A small-molecule ligand and the protein it binds are described below.
Small molecule (SMILES): Oc1cccc(-c2ccccc2)c1O

Binding-site contacts:
Ligand atom CKC contacts residue TYR249 of chain 2.A at 3.5 Å (hydrophobic).
Ligand atom CK3 contacts residue TYR249 of chain 2.A at 3.1 Å (hydrophobic).
Ligand atom OK1 contacts residue HIS240 of chain 2.A at 3.6 Å (h-bond).
Ligand atom OK1 contacts residue GLU260 of chain 2.A at 3.4 Å (salt-bridge).
Ligand atom CK7 contacts residue TYR249 of chain 2.A at 3.6 Å (hydrophobic).
Ligand atom CK2 contacts residue TYR249 of chain 2.A at 3.5 Å (hydrophobic).
Ligand atom OK1 contacts residue FE21 of chain 2.B at 2.3 Å.
Ligand atom CK8 contacts residue HIS209 of chain 2.A at 3.7 Å.
Ligand atom OK2 contacts residue FE21 of chain 2.B at 2.0 Å.
Ligand atom CK1 contacts residue PHE186 of chain 2.A at 3.5 Å (hydrophobic).
Ligand atom CKA contacts residue HIS208 of chain 2.A at 3.6 Å.
Ligand atom CK1 contacts residue THR280 of chain 2.A at 3.8 Å.
Ligand atom CK3 contacts residue FE21 of chain 2.B at 2.9 Å.
Ligand atom OK2 contacts residue HIS145 of chain 2.A at 3.9 Å.
Ligand atom CK9 contacts residue ILE174 of chain 2.A at 4.0 Å (hydrophobic).
Ligand atom CKC contacts residue THR280 of chain 2.A at 3.6 Å.
Ligand atom CK6 contacts residue PHE186 of chain 2.A at 3.5 Å (hydrophobic).
Ligand atom CK5 contacts residue PHE186 of chain 2.A at 3.6 Å (hydrophobic).
Ligand atom CK6 contacts residue ASN242 of chain 2.A at 3.4 Å.
Ligand atom CK5 contacts residue HIS194 of chain 2.A at 3.4 Å.
Ligand atom CK4 contacts residue HIS194 of chain 2.A at 3.2 Å.
Ligand atom CK4 contacts residue TYR249 of chain 2.A at 3.9 Å (hydrophobic).
Ligand atom OK1 contacts residue HIS194 of chain 2.A at 2.6 Å (h-bond).
Ligand atom CK1 contacts residue HIS240 of chain 2.A at 3.5 Å.
Ligand atom CK6 contacts residue HIS240 of chain 2.A at 3.2 Å.
Ligand atom OK2 contacts residue HIS209 of chain 2.A at 2.7 Å.
Ligand atom CK4 contacts residue FE21 of chain 2.B at 3.0 Å.
Ligand atom CK2 contacts residue HIS240 of chain 2.A at 3.5 Å.
Ligand atom CK9 contacts residue PHE201 of chain 2.A at 3.7 Å (hydrophobic).
Ligand atom CKA contacts residue PHE201 of chain 2.A at 3.9 Å (hydrophobic).
Ligand atom CK4 contacts residue HIS240 of chain 2.A at 3.3 Å.
Ligand atom CK5 contacts residue ASN242 of chain 2.A at 3.5 Å.
Ligand atom CK6 contacts residue ILE172 of chain 2.A at 3.7 Å (hydrophobic).
Ligand atom OK2 contacts residue GLU260 of chain 2.A at 3.3 Å (salt-bridge).
Ligand atom OK1 contacts residue HIS145 of chain 2.A at 3.0 Å (h-bond).
Ligand atom CK5 contacts residue HIS240 of chain 2.A at 3.4 Å.
Ligand atom CK1 contacts residue ILE172 of chain 2.A at 4.0 Å (hydrophobic).
Ligand atom CK3 contacts residue HIS240 of chain 2.A at 3.5 Å.
Ligand atom OK2 contacts residue TYR249 of chain 2.A at 2.7 Å (h-bond).
Ligand atom CK4 contacts residue PHE186 of chain 2.A at 3.9 Å (hydrophobic).

Sequence of chain 2.A:
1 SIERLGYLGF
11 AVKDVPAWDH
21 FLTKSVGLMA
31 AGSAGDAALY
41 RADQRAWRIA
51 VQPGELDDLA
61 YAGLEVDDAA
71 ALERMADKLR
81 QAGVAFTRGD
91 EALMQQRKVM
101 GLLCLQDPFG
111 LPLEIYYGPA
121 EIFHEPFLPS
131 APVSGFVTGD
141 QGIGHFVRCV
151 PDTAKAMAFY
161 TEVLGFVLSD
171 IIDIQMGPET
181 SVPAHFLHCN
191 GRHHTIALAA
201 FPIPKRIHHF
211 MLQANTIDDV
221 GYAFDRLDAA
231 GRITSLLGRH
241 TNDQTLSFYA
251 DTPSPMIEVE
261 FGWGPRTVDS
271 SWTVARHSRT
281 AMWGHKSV